The protein below binds the small molecule below.
Small molecule (SMILES): NCCSC[C@H]1O[C@@H](n2cnc3c(N)ncnc32)[C@H](O)[C@@H]1O

Sequence of chain 1.F:
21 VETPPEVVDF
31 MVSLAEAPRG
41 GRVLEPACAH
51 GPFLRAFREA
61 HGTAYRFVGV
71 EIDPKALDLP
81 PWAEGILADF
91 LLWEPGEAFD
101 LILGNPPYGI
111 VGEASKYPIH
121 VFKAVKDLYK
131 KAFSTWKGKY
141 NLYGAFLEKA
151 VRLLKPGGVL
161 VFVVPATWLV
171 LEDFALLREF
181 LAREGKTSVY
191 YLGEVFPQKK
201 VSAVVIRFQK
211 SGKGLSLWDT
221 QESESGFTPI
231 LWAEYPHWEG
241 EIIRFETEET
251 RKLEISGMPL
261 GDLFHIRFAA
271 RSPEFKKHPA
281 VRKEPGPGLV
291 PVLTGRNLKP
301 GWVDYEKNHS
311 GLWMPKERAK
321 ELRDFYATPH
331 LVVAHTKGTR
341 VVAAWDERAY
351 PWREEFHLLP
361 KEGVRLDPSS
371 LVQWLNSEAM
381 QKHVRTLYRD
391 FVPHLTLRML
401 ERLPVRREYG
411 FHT

Binding-site contacts:
Ligand atom N6 contacts residue GOL1 of chain 1.J at 2.7 Å (h-bond).
Ligand atom N3 contacts residue ALA47 of chain 1.F at 3.4 Å.
Ligand atom O2' contacts residue ASP73 of chain 1.F at 3.7 Å.
Ligand atom CG contacts residue VAL21 of chain 1.F at 3.7 Å (hydrophobic).
Ligand atom O4' contacts residue ALA47 of chain 1.F at 3.1 Å.
Ligand atom N1 contacts residue PHE90 of chain 1.F at 3.1 Å (h-bond).
Ligand atom C5 contacts residue ILE72 of chain 1.F at 3.8 Å (hydrophobic).
Ligand atom N7 contacts residue GOL1 of chain 1.J at 2.8 Å (h-bond).
Ligand atom N7 contacts residue PRO107 of chain 1.F at 3.8 Å.
Ligand atom C2' contacts residue GLU71 of chain 1.F at 3.5 Å.
Ligand atom C6 contacts residue GOL1 of chain 1.J at 3.8 Å.
Ligand atom C8 contacts residue PRO107 of chain 1.F at 3.8 Å (hydrophobic).
Ligand atom N1 contacts residue PHE146 of chain 1.F at 3.8 Å.
Ligand atom C2 contacts residue ILE72 of chain 1.F at 3.5 Å (hydrophobic).
Ligand atom N1 contacts residue ASP89 of chain 1.F at 3.7 Å.
Ligand atom C6 contacts residue ASP89 of chain 1.F at 3.7 Å.
Ligand atom C4' contacts residue ALA47 of chain 1.F at 3.6 Å (hydrophobic).
Ligand atom O3' contacts residue ALA76 of chain 1.F at 3.8 Å.
Ligand atom C3' contacts residue GLU71 of chain 1.F at 3.7 Å.
Ligand atom N3 contacts residue ILE72 of chain 1.F at 3.4 Å (h-bond).
Ligand atom N contacts residue ASN105 of chain 1.F at 2.8 Å (h-bond).
Ligand atom C8 contacts residue GOL1 of chain 1.J at 3.5 Å.
Ligand atom C2 contacts residue ALA88 of chain 1.F at 3.6 Å (hydrophobic).
Ligand atom CB contacts residue ASN105 of chain 1.F at 3.4 Å.
Ligand atom SD contacts residue ASN105 of chain 1.F at 3.6 Å.
Ligand atom SD contacts residue PRO107 of chain 1.F at 3.5 Å (h-bond).
Ligand atom CB contacts residue ALA47 of chain 1.F at 3.7 Å (hydrophobic).
Ligand atom O3' contacts residue ALA49 of chain 1.F at 3.8 Å.
Ligand atom C2 contacts residue PHE90 of chain 1.F at 3.8 Å (hydrophobic).
Ligand atom N contacts residue ALA47 of chain 1.F at 2.7 Å (h-bond).
Ligand atom N6 contacts residue ASP89 of chain 1.F at 2.8 Å (salt-bridge).
Ligand atom C4 contacts residue ALA47 of chain 1.F at 3.8 Å (hydrophobic).
Ligand atom C4 contacts residue ILE72 of chain 1.F at 3.5 Å (hydrophobic).
Ligand atom CG contacts residue ASN105 of chain 1.F at 3.3 Å.
Ligand atom O3' contacts residue GLU71 of chain 1.F at 2.8 Å (salt-bridge).
Ligand atom N6 contacts residue PHE146 of chain 1.F at 3.8 Å.
Ligand atom C6 contacts residue PHE146 of chain 1.F at 3.6 Å (hydrophobic).
Ligand atom N1 contacts residue ALA88 of chain 1.F at 3.7 Å.
Ligand atom C1' contacts residue GLU71 of chain 1.F at 3.4 Å.
Ligand atom O2' contacts residue GLU71 of chain 1.F at 2.6 Å (salt-bridge).